Binding-site contacts:
Ligand atom C3 contacts residue ASN154 of chain 1.F at 3.7 Å.
Ligand atom C4 contacts residue ASN154 of chain 1.F at 4.2 Å.
Ligand atom C8 contacts residue GLU147 of chain 1.F at 3.3 Å.
Ligand atom O6 contacts residue SER151 of chain 1.F at 2.9 Å (h-bond).
Ligand atom C5 contacts residue ASN154 of chain 1.F at 3.7 Å.
Ligand atom O5 contacts residue SER151 of chain 1.F at 4.1 Å.
Ligand atom C6 contacts residue SER151 of chain 1.F at 3.7 Å.
Ligand atom C5 contacts residue SER151 of chain 1.F at 4.4 Å.
Ligand atom O5 contacts residue ASN154 of chain 1.F at 2.4 Å (h-bond).
Ligand atom C6 contacts residue GLU150 of chain 1.F at 4.2 Å.
Ligand atom O7 contacts residue ASN154 of chain 1.F at 3.8 Å.
Ligand atom C2 contacts residue ASN154 of chain 1.F at 2.4 Å.
Ligand atom N2 contacts residue ASN154 of chain 1.F at 2.8 Å (h-bond).
Ligand atom O6 contacts residue GLU150 of chain 1.F at 3.1 Å.
Ligand atom C6 contacts residue GLU147 of chain 1.F at 4.3 Å.
Ligand atom C6 contacts residue THR156 of chain 1.F at 4.5 Å.
Ligand atom O5 contacts residue GLU150 of chain 1.F at 3.5 Å (salt-bridge).
Ligand atom C5 contacts residue THR156 of chain 1.F at 4.5 Å.
Ligand atom C7 contacts residue ASN154 of chain 1.F at 3.5 Å.
Ligand atom O6 contacts residue GLU147 of chain 1.F at 3.4 Å (salt-bridge).
Ligand atom C1 contacts residue ASN154 of chain 1.F at 1.4 Å.
Ligand atom C1 contacts residue GLU150 of chain 1.F at 4.2 Å.

The protein below binds the small molecule below.
Small molecule (SMILES): CC(=O)N[C@H]1[C@H](O[C@H]2[C@H](O)[C@@H](NC(C)=O)CO[C@@H]2CO)O[C@H](CO)[C@@H](O)[C@@H]1O

Sequence of chain 1.F:
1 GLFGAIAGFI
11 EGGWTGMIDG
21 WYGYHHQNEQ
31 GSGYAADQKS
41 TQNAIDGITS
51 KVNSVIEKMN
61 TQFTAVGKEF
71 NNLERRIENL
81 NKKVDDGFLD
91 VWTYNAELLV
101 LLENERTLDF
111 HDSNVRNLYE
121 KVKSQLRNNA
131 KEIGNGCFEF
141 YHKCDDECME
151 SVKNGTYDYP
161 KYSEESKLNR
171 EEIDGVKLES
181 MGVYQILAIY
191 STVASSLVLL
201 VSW